Sequence of chain 1.A:
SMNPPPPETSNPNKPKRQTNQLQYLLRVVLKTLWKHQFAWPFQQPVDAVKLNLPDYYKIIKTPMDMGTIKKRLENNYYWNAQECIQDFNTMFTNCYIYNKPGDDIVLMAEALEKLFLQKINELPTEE

A small-molecule ligand and the protein it binds are described below.
Small molecule (SMILES): CNC(=O)c1cc(C(=O)NC2CC2)cn(Cc2ccccc2)c1=O

Binding-site contacts:
Ligand atom C09 contacts residue ILE105 of chain 1.A at 3.9 Å (hydrophobic).
Ligand atom C22 contacts residue ILE105 of chain 1.A at 3.9 Å (hydrophobic).
Ligand atom O08 contacts residue ASN99 of chain 1.A at 3.0 Å (h-bond).
Ligand atom N34 contacts residue ASN99 of chain 1.A at 2.8 Å (h-bond).
Ligand atom C10 contacts residue LEU53 of chain 1.A at 3.8 Å (hydrophobic).
Ligand atom C20 contacts residue ILE105 of chain 1.A at 3.9 Å (hydrophobic).
Ligand atom C01 contacts residue VAL46 of chain 1.A at 3.5 Å (hydrophobic).
Ligand atom C41 contacts residue TYR98 of chain 1.A at 3.4 Å (hydrophobic).
Ligand atom C38 contacts residue ASN99 of chain 1.A at 3.6 Å.
Ligand atom C16 contacts residue LEU51 of chain 1.A at 3.9 Å (hydrophobic).
Ligand atom C10 contacts residue ASN99 of chain 1.A at 3.4 Å.
Ligand atom C32 contacts residue LEU53 of chain 1.A at 3.6 Å (hydrophobic).
Ligand atom C32 contacts residue ASN99 of chain 1.A at 3.8 Å.
Ligand atom O08 contacts residue ILE105 of chain 1.A at 4.1 Å.
Ligand atom C41 contacts residue ASN99 of chain 1.A at 3.4 Å.
Ligand atom C12 contacts residue ASN99 of chain 1.A at 3.9 Å.
Ligand atom O31 contacts residue ILE105 of chain 1.A at 3.5 Å.
Ligand atom C22 contacts residue TRP40 of chain 1.A at 3.3 Å (hydrophobic).
Ligand atom C30 contacts residue ILE105 of chain 1.A at 3.9 Å (hydrophobic).
Ligand atom C20 contacts residue PRO41 of chain 1.A at 3.7 Å (hydrophobic).
Ligand atom C22 contacts residue MET108 of chain 1.A at 3.6 Å (hydrophobic).
Ligand atom C22 contacts residue PRO41 of chain 1.A at 3.6 Å (hydrophobic).
Ligand atom C38 contacts residue ASP103 of chain 1.A at 3.8 Å.
Ligand atom C36 contacts residue TYR98 of chain 1.A at 3.7 Å (hydrophobic).
Ligand atom O33 contacts residue LEU53 of chain 1.A at 3.4 Å.
Ligand atom C24 contacts residue MET108 of chain 1.A at 3.6 Å (hydrophobic).
Ligand atom O31 contacts residue PRO41 of chain 1.A at 3.7 Å.
Ligand atom N34 contacts residue LEU53 of chain 1.A at 4.0 Å.
Ligand atom N05 contacts residue ILE105 of chain 1.A at 3.7 Å.
Ligand atom N05 contacts residue VAL46 of chain 1.A at 3.9 Å.
Ligand atom C36 contacts residue ASN99 of chain 1.A at 3.5 Å.
Ligand atom C07 contacts residue ILE105 of chain 1.A at 3.7 Å (hydrophobic).
Ligand atom N34 contacts residue TYR98 of chain 1.A at 3.5 Å.
Ligand atom C01 contacts residue PRO41 of chain 1.A at 4.0 Å (hydrophobic).
Ligand atom C38 contacts residue LYS100 of chain 1.A at 3.4 Å.
Ligand atom C20 contacts residue TRP40 of chain 1.A at 3.3 Å (hydrophobic).
Ligand atom C01 contacts residue PHE42 of chain 1.A at 3.8 Å (hydrophobic).
Ligand atom O08 contacts residue TYR56 of chain 1.A at 4.0 Å.
Ligand atom C07 contacts residue ASN99 of chain 1.A at 3.9 Å.
Ligand atom C12 contacts residue LEU53 of chain 1.A at 3.8 Å (hydrophobic).